Sequence of chain 1.A:
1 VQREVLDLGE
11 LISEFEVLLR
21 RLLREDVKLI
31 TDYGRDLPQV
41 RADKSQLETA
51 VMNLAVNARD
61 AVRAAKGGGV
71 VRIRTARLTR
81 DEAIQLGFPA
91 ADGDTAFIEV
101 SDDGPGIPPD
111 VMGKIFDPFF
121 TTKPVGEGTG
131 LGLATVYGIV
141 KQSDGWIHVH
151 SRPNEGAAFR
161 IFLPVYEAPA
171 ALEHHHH

This protein binds this small molecule.
Small molecule (SMILES): Nc1nc2c(ncn2[C@@H]2O[C@@H]3CO[P](=O)(O)O[C@H]4[C@@H](O)[C@H](n5cnc6c(=O)[nH]c(N)nc65)O[C@@H]4CO[P](=O)(O)O[C@H]3[C@H]2O)c(=O)[nH]1

Binding-site contacts:
Ligand atom N7 contacts residue TYR137 of chain 1.A at 3.3 Å (h-bond).
Ligand atom N3 contacts residue TYR137 of chain 1.A at 3.9 Å.
Ligand atom C2 contacts residue TRP146 of chain 1.A at 3.8 Å (hydrophobic).
Ligand atom C4 contacts residue TYR137 of chain 1.A at 3.3 Å (hydrophobic).
Ligand atom C6 contacts residue LYS141 of chain 1.A at 4.0 Å.
Ligand atom C4 contacts residue TRP146 of chain 1.A at 3.4 Å (hydrophobic).
Ligand atom O4' contacts residue TRP146 of chain 1.A at 4.3 Å.
Ligand atom O6 contacts residue TYR137 of chain 1.A at 4.1 Å.
Ligand atom C2 contacts residue TYR137 of chain 1.A at 4.3 Å (hydrophobic).
Ligand atom O6 contacts residue ILE147 of chain 1.A at 2.9 Å (h-bond).
Ligand atom C1' contacts residue TRP146 of chain 1.A at 4.2 Å (hydrophobic).
Ligand atom N2 contacts residue ILE147 of chain 1.A at 3.2 Å (h-bond).
Ligand atom O21 contacts residue TYR137 of chain 1.A at 4.2 Å.
Ligand atom N3 contacts residue TRP146 of chain 1.A at 3.7 Å.
Ligand atom C5 contacts residue TYR137 of chain 1.A at 3.1 Å (hydrophobic).
Ligand atom N1 contacts residue ILE147 of chain 1.A at 2.6 Å (h-bond).
Ligand atom C5 contacts residue LYS141 of chain 1.A at 3.6 Å.
Ligand atom O6 contacts residue TRP146 of chain 1.A at 3.4 Å.
Ligand atom N1 contacts residue TRP146 of chain 1.A at 3.7 Å.
Ligand atom C1' contacts residue TYR137 of chain 1.A at 4.5 Å (hydrophobic).
Ligand atom N9 contacts residue TRP146 of chain 1.A at 3.7 Å.
Ligand atom C6 contacts residue ILE147 of chain 1.A at 3.5 Å (hydrophobic).
Ligand atom C2' contacts residue TYR137 of chain 1.A at 4.3 Å (hydrophobic).
Ligand atom N7 contacts residue LYS141 of chain 1.A at 2.7 Å (salt-bridge).
Ligand atom N2 contacts residue TRP146 of chain 1.A at 4.3 Å.
Ligand atom C2 contacts residue ILE147 of chain 1.A at 3.4 Å (hydrophobic).
Ligand atom C6 contacts residue TRP146 of chain 1.A at 3.6 Å (hydrophobic).
Ligand atom N9 contacts residue TYR137 of chain 1.A at 3.5 Å (h-bond).
Ligand atom O6 contacts residue GLY145 of chain 1.A at 4.3 Å.
Ligand atom C5 contacts residue TRP146 of chain 1.A at 3.4 Å (hydrophobic).
Ligand atom C8 contacts residue LYS141 of chain 1.A at 3.8 Å.
Ligand atom N1 contacts residue TYR137 of chain 1.A at 4.0 Å.
Ligand atom O6 contacts residue LYS141 of chain 1.A at 3.5 Å (salt-bridge).
Ligand atom C8 contacts residue TRP146 of chain 1.A at 3.6 Å (hydrophobic).
Ligand atom C8 contacts residue TYR137 of chain 1.A at 3.5 Å (hydrophobic).
Ligand atom C6 contacts residue TYR137 of chain 1.A at 3.7 Å (hydrophobic).
Ligand atom N7 contacts residue TRP146 of chain 1.A at 3.4 Å.